A protein and the small-molecule ligand that binds it are described below.
Small molecule (SMILES): N#CCC(=O)N1CCC[C@@H](n2cnc3cnc4[nH]ccc4c32)C1

Sequence of chain 1.B:
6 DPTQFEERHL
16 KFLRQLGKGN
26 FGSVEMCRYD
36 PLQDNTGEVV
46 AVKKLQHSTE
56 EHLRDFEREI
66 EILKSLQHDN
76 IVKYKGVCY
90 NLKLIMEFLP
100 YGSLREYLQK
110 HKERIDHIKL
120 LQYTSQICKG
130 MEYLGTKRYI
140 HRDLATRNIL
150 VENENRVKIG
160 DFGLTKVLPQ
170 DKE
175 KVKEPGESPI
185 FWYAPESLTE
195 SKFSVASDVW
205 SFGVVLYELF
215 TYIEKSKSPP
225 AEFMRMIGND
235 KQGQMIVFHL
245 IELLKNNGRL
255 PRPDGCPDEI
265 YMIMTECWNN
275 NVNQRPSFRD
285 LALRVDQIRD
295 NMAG

Binding-site contacts:
Ligand atom C4 contacts residue LEU149 of chain 1.B at 3.3 Å (hydrophobic).
Ligand atom C11 contacts residue ASN147 of chain 1.B at 3.7 Å.
Ligand atom C2 contacts residue LEU149 of chain 1.B at 3.6 Å (hydrophobic).
Ligand atom C15 contacts residue LYS23 of chain 1.B at 3.6 Å.
Ligand atom C14 contacts residue LYS23 of chain 1.B at 3.8 Å.
Ligand atom N1 contacts residue PHE97 of chain 1.B at 3.6 Å.
Ligand atom N5 contacts residue GLY27 of chain 1.B at 3.3 Å.
Ligand atom C6 contacts residue LEU21 of chain 1.B at 3.8 Å (hydrophobic).
Ligand atom C6 contacts residue LEU149 of chain 1.B at 3.7 Å (hydrophobic).
Ligand atom N contacts residue ALA46 of chain 1.B at 3.3 Å.
Ligand atom C contacts residue LEU149 of chain 1.B at 3.6 Å (hydrophobic).
Ligand atom N2 contacts residue LEU149 of chain 1.B at 3.7 Å.
Ligand atom C5 contacts residue LEU149 of chain 1.B at 3.3 Å (hydrophobic).
Ligand atom C7 contacts residue LEU149 of chain 1.B at 3.8 Å (hydrophobic).
Ligand atom C6 contacts residue LEU98 of chain 1.B at 3.2 Å (hydrophobic).
Ligand atom C3 contacts residue LEU149 of chain 1.B at 3.5 Å (hydrophobic).
Ligand atom O contacts residue VAL29 of chain 1.B at 3.1 Å.
Ligand atom C15 contacts residue VAL29 of chain 1.B at 3.6 Å (hydrophobic).
Ligand atom C1 contacts residue GLU96 of chain 1.B at 3.7 Å.
Ligand atom N5 contacts residue SER28 of chain 1.B at 3.3 Å (h-bond).
Ligand atom C13 contacts residue LYS23 of chain 1.B at 3.8 Å.
Ligand atom C15 contacts residue GLY24 of chain 1.B at 3.3 Å.
Ligand atom C13 contacts residue GLY22 of chain 1.B at 3.8 Å.
Ligand atom C10 contacts residue ASP160 of chain 1.B at 3.7 Å.
Ligand atom N3 contacts residue LEU149 of chain 1.B at 3.7 Å.
Ligand atom N5 contacts residue LYS23 of chain 1.B at 3.8 Å.
Ligand atom O contacts residue GLY22 of chain 1.B at 2.9 Å.
Ligand atom N5 contacts residue LYS48 of chain 1.B at 3.8 Å.
Ligand atom C13 contacts residue VAL29 of chain 1.B at 3.5 Å (hydrophobic).
Ligand atom C14 contacts residue ASP160 of chain 1.B at 3.8 Å.
Ligand atom N contacts residue LEU149 of chain 1.B at 3.7 Å.
Ligand atom C1 contacts residue LEU149 of chain 1.B at 3.7 Å (hydrophobic).
Ligand atom N1 contacts residue LEU98 of chain 1.B at 3.0 Å (h-bond).
Ligand atom O contacts residue LYS23 of chain 1.B at 3.2 Å (salt-bridge).
Ligand atom C2 contacts residue ALA46 of chain 1.B at 3.7 Å (hydrophobic).
Ligand atom N5 contacts residue VAL29 of chain 1.B at 3.8 Å.
Ligand atom C1 contacts residue ALA46 of chain 1.B at 3.6 Å (hydrophobic).
Ligand atom C10 contacts residue GLY159 of chain 1.B at 3.8 Å.
Ligand atom N contacts residue GLU96 of chain 1.B at 2.9 Å (salt-bridge).
Ligand atom N5 contacts residue GLY24 of chain 1.B at 3.2 Å (h-bond).